Sequence of chain 1.A:
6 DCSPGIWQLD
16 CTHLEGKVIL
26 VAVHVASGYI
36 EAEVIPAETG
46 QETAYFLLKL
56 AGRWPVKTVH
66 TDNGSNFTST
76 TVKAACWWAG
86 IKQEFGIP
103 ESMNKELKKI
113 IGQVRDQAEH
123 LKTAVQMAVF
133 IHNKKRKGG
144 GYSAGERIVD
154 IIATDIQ

Sequence of chain 2.A:
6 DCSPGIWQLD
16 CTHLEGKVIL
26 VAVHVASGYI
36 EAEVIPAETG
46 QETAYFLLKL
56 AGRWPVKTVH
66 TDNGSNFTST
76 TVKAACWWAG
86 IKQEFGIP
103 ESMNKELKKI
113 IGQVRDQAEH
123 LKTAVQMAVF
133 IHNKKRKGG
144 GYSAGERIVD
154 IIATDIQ

Binding-site contacts:
Ligand atom C22 contacts residue THR125 of chain 1.A at 3.4 Å.
Ligand atom BR1 contacts residue ALA79 of chain 2.A at 3.7 Å.
Ligand atom C19 contacts residue GLU121 of chain 1.A at 3.5 Å.
Ligand atom CL1 contacts residue MET129 of chain 1.A at 3.1 Å.
Ligand atom C29 contacts residue MET129 of chain 1.A at 3.0 Å (hydrophobic).
Ligand atom C2 contacts residue ALA79 of chain 2.A at 4.0 Å (hydrophobic).
Ligand atom C33 contacts residue HIS122 of chain 1.A at 3.7 Å.
Ligand atom O26 contacts residue ALA120 of chain 1.A at 3.4 Å.
Ligand atom C19 contacts residue HIS122 of chain 1.A at 3.9 Å.
Ligand atom CL1 contacts residue TRP83 of chain 2.A at 3.7 Å.
Ligand atom C19 contacts residue THR125 of chain 1.A at 3.3 Å.
Ligand atom C24 contacts residue GLN46 of chain 2.A at 3.8 Å.
Ligand atom O25 contacts residue GLU121 of chain 1.A at 3.4 Å (salt-bridge).
Ligand atom C31 contacts residue ALA79 of chain 2.A at 3.8 Å (hydrophobic).
Ligand atom O25 contacts residue ALA120 of chain 1.A at 3.8 Å.
Ligand atom O26 contacts residue GLU121 of chain 1.A at 2.8 Å (salt-bridge).
Ligand atom C15 contacts residue GLN46 of chain 2.A at 4.0 Å.
Ligand atom O20 contacts residue HIS122 of chain 1.A at 3.9 Å.
Ligand atom C29 contacts residue GLN119 of chain 1.A at 4.0 Å.
Ligand atom C32 contacts residue ALA79 of chain 2.A at 3.9 Å (hydrophobic).
Ligand atom C18 contacts residue THR125 of chain 1.A at 3.6 Å.
Ligand atom C33 contacts residue GLU121 of chain 1.A at 3.8 Å.
Ligand atom C30 contacts residue MET129 of chain 1.A at 3.5 Å (hydrophobic).
Ligand atom C21 contacts residue THR125 of chain 1.A at 3.6 Å.
Ligand atom C24 contacts residue THR76 of chain 2.A at 2.9 Å.
Ligand atom C30 contacts residue THR125 of chain 1.A at 4.1 Å.
Ligand atom C28 contacts residue GLN119 of chain 1.A at 4.0 Å.
Ligand atom CL1 contacts residue LEU53 of chain 2.A at 4.0 Å.
Ligand atom C19 contacts residue ALA120 of chain 1.A at 3.9 Å (hydrophobic).
Ligand atom O20 contacts residue THR125 of chain 1.A at 3.3 Å (h-bond).
Ligand atom C33 contacts residue GLN46 of chain 2.A at 3.2 Å.
Ligand atom O25 contacts residue THR125 of chain 1.A at 2.6 Å (h-bond).
Ligand atom C32 contacts residue THR76 of chain 2.A at 3.9 Å.
Ligand atom C29 contacts residue THR125 of chain 1.A at 3.8 Å.
Ligand atom O25 contacts residue HIS122 of chain 1.A at 2.9 Å (h-bond).
Ligand atom C23 contacts residue TYR50 of chain 2.A at 4.0 Å (hydrophobic).
Ligand atom C31 contacts residue ALA80 of chain 2.A at 3.7 Å (hydrophobic).
Ligand atom C23 contacts residue THR125 of chain 1.A at 3.8 Å.
Ligand atom N16 contacts residue GLN46 of chain 2.A at 4.0 Å.
Ligand atom C23 contacts residue GLN46 of chain 2.A at 3.8 Å.

This protein binds this small molecule.
Small molecule (SMILES): Cc1nc2ccc(Br)cc2c(-c2ccc(Cl)cc2)c1[C@H](OC(C)(C)C)C(=O)O